Binding-site contacts:
Ligand atom C6 contacts residue ASN155 of chain 4.A at 3.7 Å.
Ligand atom C8 contacts residue ASP3 of chain 4.A at 3.6 Å.
Ligand atom C4 contacts residue ASN155 of chain 4.A at 4.4 Å.
Ligand atom O3 contacts residue ASP3 of chain 4.A at 3.2 Å (salt-bridge).
Ligand atom C7 contacts residue ASP3 of chain 4.A at 3.8 Å.
Ligand atom C3 contacts residue ASP3 of chain 4.A at 4.1 Å.
Ligand atom N2 contacts residue ASP3 of chain 4.A at 3.8 Å.
Ligand atom C1 contacts residue ASN155 of chain 4.A at 3.9 Å.
Ligand atom C3 contacts residue ASN6 of chain 4.A at 3.8 Å.
Ligand atom C2 contacts residue ASN6 of chain 4.A at 2.4 Å.
Ligand atom O4 contacts residue ASN155 of chain 4.A at 4.4 Å.
Ligand atom O7 contacts residue ASP3 of chain 4.A at 4.5 Å.
Ligand atom O6 contacts residue ASP3 of chain 4.A at 2.6 Å (salt-bridge).
Ligand atom C5 contacts residue ASN155 of chain 4.A at 3.3 Å.
Ligand atom O5 contacts residue ASP3 of chain 4.A at 3.6 Å.
Ligand atom O7 contacts residue ASN6 of chain 4.A at 4.2 Å.
Ligand atom C7 contacts residue ASN6 of chain 4.A at 3.7 Å.
Ligand atom O5 contacts residue ASN155 of chain 4.A at 3.9 Å.
Ligand atom C5 contacts residue ASP3 of chain 4.A at 4.0 Å.
Ligand atom N2 contacts residue ASN6 of chain 4.A at 2.9 Å (h-bond).
Ligand atom C4 contacts residue ASN6 of chain 4.A at 4.2 Å.
Ligand atom C3 contacts residue PHE4 of chain 4.A at 4.4 Å (hydrophobic).
Ligand atom C6 contacts residue ASP3 of chain 4.A at 3.1 Å.
Ligand atom C1 contacts residue ASN6 of chain 4.A at 1.4 Å.
Ligand atom C2 contacts residue PHE4 of chain 4.A at 3.8 Å (hydrophobic).
Ligand atom O5 contacts residue ASN6 of chain 4.A at 2.3 Å (h-bond).
Ligand atom C1 contacts residue PHE4 of chain 4.A at 3.8 Å (hydrophobic).
Ligand atom N2 contacts residue PHE4 of chain 4.A at 2.8 Å (h-bond).
Ligand atom C5 contacts residue ASN6 of chain 4.A at 3.6 Å.
Ligand atom C7 contacts residue PHE4 of chain 4.A at 3.6 Å (hydrophobic).
Ligand atom C8 contacts residue PHE4 of chain 4.A at 3.4 Å (hydrophobic).

This small molecule binds to this protein.
Small molecule (SMILES): CC(=O)N[C@H]1[C@H](O[C@H]2[C@H](O)[C@@H](NC(C)=O)CO[C@@H]2CO)O[C@H](CO)[C@@H](O)[C@@H]1O

Sequence of chain 4.A:
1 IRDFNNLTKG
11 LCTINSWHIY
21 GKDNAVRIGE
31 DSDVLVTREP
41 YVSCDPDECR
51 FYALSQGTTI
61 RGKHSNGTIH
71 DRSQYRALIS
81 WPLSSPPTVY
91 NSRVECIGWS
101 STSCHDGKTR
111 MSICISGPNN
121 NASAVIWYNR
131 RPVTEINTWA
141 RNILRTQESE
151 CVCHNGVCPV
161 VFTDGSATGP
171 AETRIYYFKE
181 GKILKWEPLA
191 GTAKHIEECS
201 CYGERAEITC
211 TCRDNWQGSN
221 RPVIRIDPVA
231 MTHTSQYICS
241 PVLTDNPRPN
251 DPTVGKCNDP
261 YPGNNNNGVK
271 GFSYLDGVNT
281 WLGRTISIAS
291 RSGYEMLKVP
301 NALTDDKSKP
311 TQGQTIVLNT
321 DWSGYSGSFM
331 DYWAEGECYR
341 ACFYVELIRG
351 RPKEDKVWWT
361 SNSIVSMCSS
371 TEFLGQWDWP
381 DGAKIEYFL